Binding-site contacts:
Ligand atom O contacts residue GLN32 of chain 1.B at 2.6 Å (h-bond).
Ligand atom C11 contacts residue GLN32 of chain 1.B at 4.0 Å.
Ligand atom C contacts residue PHE26 of chain 1.B at 3.6 Å (hydrophobic).
Ligand atom C3 contacts residue GLN32 of chain 1.B at 3.4 Å.
Ligand atom C contacts residue GLN32 of chain 1.B at 3.8 Å.
Ligand atom C2 contacts residue ASN27 of chain 1.B at 3.4 Å.
Ligand atom C1 contacts residue VAL107 of chain 1.B at 4.4 Å (hydrophobic).
Ligand atom C2 contacts residue GLN32 of chain 1.B at 4.1 Å.
Ligand atom C11 contacts residue VAL107 of chain 1.B at 4.1 Å (hydrophobic).
Ligand atom F contacts residue GLN32 of chain 1.B at 2.8 Å.
Ligand atom C contacts residue VAL107 of chain 1.B at 3.8 Å (hydrophobic).
Ligand atom C9 contacts residue MET106 of chain 1.B at 3.5 Å (hydrophobic).
Ligand atom C10 contacts residue GLN104 of chain 1.B at 4.3 Å.
Ligand atom C9 contacts residue VAL107 of chain 1.B at 3.6 Å (hydrophobic).
Ligand atom C10 contacts residue PRO33 of chain 1.B at 3.9 Å (hydrophobic).
Ligand atom C9 contacts residue MET105 of chain 1.B at 3.3 Å (hydrophobic).
Ligand atom F contacts residue PRO33 of chain 1.B at 3.5 Å.
Ligand atom C contacts residue VAL28 of chain 1.B at 3.8 Å (hydrophobic).
Ligand atom N1 contacts residue VAL28 of chain 1.B at 4.3 Å.
Ligand atom C8 contacts residue VAL107 of chain 1.B at 3.4 Å (hydrophobic).
Ligand atom N1 contacts residue GLN32 of chain 1.B at 3.3 Å (h-bond).
Ligand atom C10 contacts residue VAL107 of chain 1.B at 4.1 Å (hydrophobic).
Ligand atom C6 contacts residue VAL107 of chain 1.B at 3.9 Å (hydrophobic).
Ligand atom C11 contacts residue PRO33 of chain 1.B at 4.2 Å (hydrophobic).
Ligand atom N1 contacts residue ASN27 of chain 1.B at 2.6 Å (h-bond).
Ligand atom N contacts residue GLN32 of chain 1.B at 4.3 Å.
Ligand atom C8 contacts residue MET106 of chain 1.B at 3.6 Å (hydrophobic).
Ligand atom C9 contacts residue GLN104 of chain 1.B at 3.6 Å.
Ligand atom C1 contacts residue PHE26 of chain 1.B at 3.7 Å (hydrophobic).
Ligand atom C4 contacts residue V6R1 of chain 1.E at 3.9 Å.
Ligand atom C contacts residue PHE34 of chain 1.B at 3.9 Å (hydrophobic).
Ligand atom C8 contacts residue GLN104 of chain 1.B at 4.0 Å.
Ligand atom C10 contacts residue MET105 of chain 1.B at 3.5 Å (hydrophobic).
Ligand atom C7 contacts residue VAL107 of chain 1.B at 3.5 Å (hydrophobic).
Ligand atom C1 contacts residue ASN27 of chain 1.B at 3.3 Å.
Ligand atom C10 contacts residue PHE34 of chain 1.B at 4.3 Å (hydrophobic).
Ligand atom N contacts residue VAL107 of chain 1.B at 4.3 Å.
Ligand atom C5 contacts residue GLN32 of chain 1.B at 4.4 Å.
Ligand atom C4 contacts residue VAL107 of chain 1.B at 4.4 Å (hydrophobic).
Ligand atom C contacts residue ASN27 of chain 1.B at 3.9 Å.

Sequence of chain 1.B:
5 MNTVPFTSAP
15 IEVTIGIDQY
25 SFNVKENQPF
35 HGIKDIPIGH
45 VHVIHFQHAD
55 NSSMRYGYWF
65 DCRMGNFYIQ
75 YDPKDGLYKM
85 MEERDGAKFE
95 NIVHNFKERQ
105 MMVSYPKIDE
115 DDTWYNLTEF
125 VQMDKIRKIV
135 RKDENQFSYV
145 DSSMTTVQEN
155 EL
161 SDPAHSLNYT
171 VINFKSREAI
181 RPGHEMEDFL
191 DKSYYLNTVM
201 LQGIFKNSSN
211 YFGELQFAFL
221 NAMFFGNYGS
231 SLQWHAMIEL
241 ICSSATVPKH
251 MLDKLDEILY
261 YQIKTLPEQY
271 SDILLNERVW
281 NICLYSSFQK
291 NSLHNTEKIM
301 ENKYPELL

A small-molecule ligand and the protein it binds are described below.
Small molecule (SMILES): CC[C@H](N)C(=O)N(C)Cc1ccccc1F